Binding-site contacts:
Ligand atom N2 contacts residue ILE294 of chain 1.B at 4.0 Å.
Ligand atom O7 contacts residue LEU280 of chain 1.B at 3.8 Å.
Ligand atom O5 contacts residue ASN238 of chain 1.B at 2.3 Å (h-bond).
Ligand atom C8 contacts residue LEU280 of chain 1.B at 3.2 Å (hydrophobic).
Ligand atom C7 contacts residue LEU280 of chain 1.B at 3.7 Å (hydrophobic).
Ligand atom C3 contacts residue ASN238 of chain 1.B at 4.1 Å.
Ligand atom C1 contacts residue ASN238 of chain 1.B at 1.6 Å.
Ligand atom N2 contacts residue LEU280 of chain 1.B at 4.2 Å.
Ligand atom C8 contacts residue SER290 of chain 1.B at 3.2 Å.
Ligand atom O7 contacts residue ILE294 of chain 1.B at 3.5 Å.
Ligand atom C4 contacts residue ARG278 of chain 1.B at 4.3 Å.
Ligand atom C2 contacts residue ASN238 of chain 1.B at 3.1 Å.
Ligand atom C7 contacts residue ILE294 of chain 1.B at 3.5 Å (hydrophobic).
Ligand atom C5 contacts residue ASN238 of chain 1.B at 3.5 Å.
Ligand atom C5 contacts residue THR240 of chain 1.B at 3.8 Å.
Ligand atom N2 contacts residue ASN238 of chain 1.B at 3.5 Å (h-bond).
Ligand atom C6 contacts residue THR240 of chain 1.B at 3.8 Å.
Ligand atom O5 contacts residue THR240 of chain 1.B at 4.4 Å.
Ligand atom C8 contacts residue ARG242 of chain 1.B at 4.1 Å.
Ligand atom C4 contacts residue ASN238 of chain 1.B at 4.4 Å.
Ligand atom C6 contacts residue ASN238 of chain 1.B at 4.5 Å.
Ligand atom O7 contacts residue ASN238 of chain 1.B at 3.4 Å (h-bond).
Ligand atom C5 contacts residue SER292 of chain 1.B at 4.4 Å.
Ligand atom C7 contacts residue ASN238 of chain 1.B at 3.9 Å.
Ligand atom C8 contacts residue ILE294 of chain 1.B at 4.0 Å (hydrophobic).
Ligand atom O3 contacts residue LEU280 of chain 1.B at 3.8 Å.
Ligand atom O7 contacts residue ARG278 of chain 1.B at 4.4 Å.
Ligand atom C7 contacts residue SER290 of chain 1.B at 3.3 Å.
Ligand atom O3 contacts residue ARG278 of chain 1.B at 3.7 Å.
Ligand atom O7 contacts residue SER290 of chain 1.B at 2.6 Å (h-bond).
Ligand atom C3 contacts residue ARG278 of chain 1.B at 4.4 Å.

This protein binds this small molecule.
Small molecule (SMILES): CC(=O)N[C@H]1[C@H](O[C@H]2[C@H](O)[C@@H](NC(C)=O)CO[C@@H]2CO)O[C@H](CO)[C@@H](O)[C@@H]1O

Sequence of chain 1.B:
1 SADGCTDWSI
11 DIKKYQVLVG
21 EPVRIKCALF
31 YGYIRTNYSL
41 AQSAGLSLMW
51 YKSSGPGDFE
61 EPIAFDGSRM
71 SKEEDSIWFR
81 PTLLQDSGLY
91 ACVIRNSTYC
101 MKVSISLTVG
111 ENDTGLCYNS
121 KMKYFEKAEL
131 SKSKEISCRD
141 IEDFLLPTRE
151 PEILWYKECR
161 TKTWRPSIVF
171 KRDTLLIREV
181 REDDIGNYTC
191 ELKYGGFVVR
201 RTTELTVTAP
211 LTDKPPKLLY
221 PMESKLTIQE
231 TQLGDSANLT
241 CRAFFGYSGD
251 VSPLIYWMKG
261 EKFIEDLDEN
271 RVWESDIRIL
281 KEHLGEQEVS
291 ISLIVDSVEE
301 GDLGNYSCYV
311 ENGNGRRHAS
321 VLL